The small molecule below binds the protein below.
Small molecule (SMILES): Nc1nc(=O)c2ncn([C@@H]3O[C@H](CO[P](=O)(O)O[C@H]4[C@@H](O)[C@H](n5cnc6c(=O)nc(N)[nH]c65)O[C@@H]4CO[P](=O)(O)O[C@H]4[C@@H](O)[C@H](n5cnc6c(=O)nc(N)[nH]c65)O[C@@H]4CO[P](=O)(O)O[C@H]4[C@@H](O)[C@H](n5cnc6c(=O)nc(N)[nH]c65)O[C@@H]4COP(=O)=O)[C@@H](O)[C@H]3O)c2[nH]1

Sequence of chain 1.B:
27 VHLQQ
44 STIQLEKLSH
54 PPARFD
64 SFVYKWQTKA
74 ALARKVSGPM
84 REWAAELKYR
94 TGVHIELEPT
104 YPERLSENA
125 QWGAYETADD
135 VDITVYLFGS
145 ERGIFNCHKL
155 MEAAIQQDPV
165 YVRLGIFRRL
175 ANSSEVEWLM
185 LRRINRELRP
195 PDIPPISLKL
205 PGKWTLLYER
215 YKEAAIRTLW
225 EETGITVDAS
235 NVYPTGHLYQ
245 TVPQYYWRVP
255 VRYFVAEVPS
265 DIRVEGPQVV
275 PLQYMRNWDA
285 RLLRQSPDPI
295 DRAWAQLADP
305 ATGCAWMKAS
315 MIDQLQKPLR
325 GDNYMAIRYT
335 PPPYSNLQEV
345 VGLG

Binding-site contacts:
Ligand atom N1 contacts residue GLN244 of chain 1.B at 3.1 Å (h-bond).
Ligand atom O5' contacts residue TYR328 of chain 1.B at 2.8 Å (h-bond).
Ligand atom O6 contacts residue ARG190 of chain 1.B at 2.5 Å (salt-bridge).
Ligand atom C6 contacts residue VAL253 of chain 1.B at 3.3 Å (hydrophobic).
Ligand atom O3' contacts residue LYS203 of chain 1.B at 3.2 Å.
Ligand atom O2' contacts residue TYR257 of chain 1.B at 2.1 Å (h-bond).
Ligand atom N3 contacts residue ARG187 of chain 1.B at 3.0 Å (salt-bridge).
Ligand atom OP1 contacts residue ARG252 of chain 1.B at 3.1 Å (salt-bridge).
Ligand atom C8 contacts residue GLN320 of chain 1.B at 3.1 Å.
Ligand atom O6 contacts residue VAL253 of chain 1.B at 2.8 Å (h-bond).
Ligand atom C5' contacts residue LEU192 of chain 1.B at 3.2 Å (hydrophobic).
Ligand atom OP2 contacts residue TYR165 of chain 1.B at 3.1 Å.
Ligand atom N3 contacts residue LEU202 of chain 1.B at 3.3 Å (h-bond).
Ligand atom OP1 contacts residue TRP251 of chain 1.B at 2.6 Å (h-bond).
Ligand atom N2 contacts residue SER80 of chain 1.B at 3.2 Å.
Ligand atom N7 contacts residue LEU323 of chain 1.B at 3.0 Å.
Ligand atom O5' contacts residue ARG167 of chain 1.B at 3.1 Å (salt-bridge).
Ligand atom O6 contacts residue ILE294 of chain 1.B at 3.1 Å.
Ligand atom O6 contacts residue ASN189 of chain 1.B at 3.1 Å.
Ligand atom OP2 contacts residue ARG84 of chain 1.B at 3.3 Å.
Ligand atom N7 contacts residue GLN320 of chain 1.B at 2.8 Å (h-bond).
Ligand atom OP1 contacts residue TYR328 of chain 1.B at 2.9 Å (h-bond).
Ligand atom N2 contacts residue ILE200 of chain 1.B at 2.4 Å (h-bond).
Ligand atom N7 contacts residue ASN189 of chain 1.B at 3.3 Å (h-bond).
Ligand atom O4' contacts residue ARG324 of chain 1.B at 2.5 Å (salt-bridge).
Ligand atom C2 contacts residue ILE200 of chain 1.B at 3.3 Å (hydrophobic).
Ligand atom C5' contacts residue ARG167 of chain 1.B at 3.2 Å.
Ligand atom O5' contacts residue TYR165 of chain 1.B at 3.3 Å (h-bond).
Ligand atom OP1 contacts residue ARG332 of chain 1.B at 2.5 Å (salt-bridge).
Ligand atom O2' contacts residue SER201 of chain 1.B at 2.9 Å (h-bond).
Ligand atom OP1 contacts residue ARG190 of chain 1.B at 2.5 Å (salt-bridge).
Ligand atom O2' contacts residue ARG187 of chain 1.B at 2.3 Å (salt-bridge).
Ligand atom OP1 contacts residue ARG187 of chain 1.B at 2.4 Å (salt-bridge).
Ligand atom OP2 contacts residue ARG324 of chain 1.B at 2.4 Å (salt-bridge).
Ligand atom C5' contacts residue TYR328 of chain 1.B at 3.3 Å (hydrophobic).
Ligand atom O3' contacts residue LEU202 of chain 1.B at 3.1 Å (h-bond).
Ligand atom N1 contacts residue ILE294 of chain 1.B at 3.3 Å.
Ligand atom C3' contacts residue LEU202 of chain 1.B at 3.2 Å (hydrophobic).
Ligand atom N2 contacts residue LEU202 of chain 1.B at 3.2 Å (h-bond).
Ligand atom C5 contacts residue ASN189 of chain 1.B at 3.1 Å.